Sequence of chain 2.C:
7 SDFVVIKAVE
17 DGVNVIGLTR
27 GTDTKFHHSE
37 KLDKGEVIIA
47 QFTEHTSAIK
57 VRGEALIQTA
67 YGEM

Binding-site contacts:
Ligand atom CD2 contacts residue THR52 of chain 2.D at 4.0 Å.
Ligand atom CD1 contacts residue GLN47 of chain 2.D at 3.7 Å.
Ligand atom O contacts residue THR49 of chain 2.D at 3.8 Å.
Ligand atom CA contacts residue THR30 of chain 2.C at 3.4 Å.
Ligand atom C contacts residue THR49 of chain 2.D at 3.6 Å.
Ligand atom N contacts residue THR30 of chain 2.C at 3.2 Å (h-bond).
Ligand atom CZ3 contacts residue GLY23 of chain 2.D at 3.6 Å.
Ligand atom CB contacts residue THR30 of chain 2.C at 3.6 Å.
Ligand atom CZ3 contacts residue HIS34 of chain 2.D at 4.0 Å.
Ligand atom CZ2 contacts residue ILE55 of chain 2.D at 3.9 Å (hydrophobic).
Ligand atom C contacts residue SER53 of chain 2.C at 3.5 Å.
Ligand atom CE2 contacts residue ALA46 of chain 2.D at 4.0 Å (hydrophobic).
Ligand atom CD1 contacts residue THR49 of chain 2.D at 3.5 Å.
Ligand atom NE1 contacts residue ALA46 of chain 2.D at 4.0 Å.
Ligand atom CB contacts residue THR25 of chain 2.C at 3.5 Å.
Ligand atom C contacts residue GLY27 of chain 2.C at 3.4 Å.
Ligand atom CZ2 contacts residue ALA46 of chain 2.D at 3.7 Å (hydrophobic).
Ligand atom CE2 contacts residue THR52 of chain 2.D at 4.0 Å.
Ligand atom O contacts residue SER53 of chain 2.C at 3.1 Å (h-bond).
Ligand atom CG contacts residue SER53 of chain 2.C at 3.6 Å.
Ligand atom O contacts residue GLY27 of chain 2.C at 3.0 Å (h-bond).
Ligand atom N contacts residue THR25 of chain 2.C at 2.8 Å (h-bond).
Ligand atom NE1 contacts residue THR49 of chain 2.D at 3.9 Å.
Ligand atom CA contacts residue SER53 of chain 2.C at 3.9 Å.
Ligand atom OXT contacts residue THR49 of chain 2.D at 2.6 Å (h-bond).
Ligand atom NE1 contacts residue GLN47 of chain 2.D at 2.9 Å (h-bond).
Ligand atom CD1 contacts residue SER53 of chain 2.C at 3.1 Å.
Ligand atom CH2 contacts residue GLY23 of chain 2.D at 3.5 Å.
Ligand atom CA contacts residue THR25 of chain 2.C at 3.6 Å.
Ligand atom N contacts residue ARG26 of chain 2.C at 3.8 Å.
Ligand atom N contacts residue GLY27 of chain 2.C at 2.8 Å (h-bond).
Ligand atom N contacts residue ASP29 of chain 2.C at 2.8 Å (salt-bridge).
Ligand atom CB contacts residue SER53 of chain 2.C at 3.3 Å.
Ligand atom OXT contacts residue THR52 of chain 2.D at 3.2 Å (h-bond).
Ligand atom CA contacts residue GLY27 of chain 2.C at 3.5 Å.
Ligand atom CE3 contacts residue HIS34 of chain 2.D at 4.1 Å.
Ligand atom CZ2 contacts residue THR52 of chain 2.D at 3.9 Å.
Ligand atom OXT contacts residue GLY27 of chain 2.C at 4.1 Å.
Ligand atom CE2 contacts residue GLN47 of chain 2.D at 3.9 Å.
Ligand atom O contacts residue ARG26 of chain 2.C at 3.2 Å.

Sequence of chain 2.D:
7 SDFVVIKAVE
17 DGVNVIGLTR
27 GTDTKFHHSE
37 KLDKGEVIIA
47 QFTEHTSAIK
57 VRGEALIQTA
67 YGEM

This small molecule binds to this protein.
Small molecule (SMILES): N[C@@H](Cc1c[nH]c2ccccc12)C(=O)O